Sequence of chain 1.A:
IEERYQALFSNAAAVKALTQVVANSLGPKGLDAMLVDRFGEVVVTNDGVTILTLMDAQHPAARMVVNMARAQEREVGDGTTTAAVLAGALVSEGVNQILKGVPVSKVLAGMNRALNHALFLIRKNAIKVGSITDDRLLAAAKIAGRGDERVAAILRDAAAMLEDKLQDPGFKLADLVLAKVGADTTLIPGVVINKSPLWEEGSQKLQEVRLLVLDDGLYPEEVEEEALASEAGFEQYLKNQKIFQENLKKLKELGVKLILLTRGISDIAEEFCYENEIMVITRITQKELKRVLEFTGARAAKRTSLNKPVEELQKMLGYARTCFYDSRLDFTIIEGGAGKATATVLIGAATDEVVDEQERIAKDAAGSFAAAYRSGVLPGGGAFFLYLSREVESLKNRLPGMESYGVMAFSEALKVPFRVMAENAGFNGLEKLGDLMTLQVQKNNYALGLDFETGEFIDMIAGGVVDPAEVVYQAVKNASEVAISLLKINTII

Binding-site contacts:
Ligand atom O3G contacts residue ASP56 of chain 1.A at 3.4 Å.
Ligand atom PG contacts residue ARG155 of chain 1.A at 3.5 Å.
Ligand atom O1G contacts residue ASP56 of chain 1.A at 3.5 Å (salt-bridge).
Ligand atom O2B contacts residue THR91 of chain 1.A at 2.6 Å (h-bond).
Ligand atom PG contacts residue THR89 of chain 1.A at 3.2 Å.
Ligand atom O2A contacts residue SER34 of chain 1.A at 3.0 Å (h-bond).
Ligand atom O2A contacts residue GLY36 of chain 1.A at 3.3 Å (h-bond).
Ligand atom C8 contacts residue ILE152 of chain 1.A at 3.4 Å (hydrophobic).
Ligand atom O4' contacts residue GLY36 of chain 1.A at 3.6 Å.
Ligand atom O2G contacts residue ASP87 of chain 1.A at 2.6 Å (salt-bridge).
Ligand atom O1G contacts residue THR89 of chain 1.A at 2.2 Å (h-bond).
Ligand atom O1B contacts residue MG1 of chain 1.F at 2.0 Å.
Ligand atom N3B contacts residue THR89 of chain 1.A at 3.3 Å (h-bond).
Ligand atom O3' contacts residue MET430 of chain 1.A at 3.0 Å.
Ligand atom N7 contacts residue ILE152 of chain 1.A at 3.6 Å.
Ligand atom O3G contacts residue GLY57 of chain 1.A at 3.2 Å (h-bond).
Ligand atom O2G contacts residue ARG155 of chain 1.A at 3.1 Å (salt-bridge).
Ligand atom N3 contacts residue PHE461 of chain 1.A at 3.5 Å.
Ligand atom O2A contacts residue ASN55 of chain 1.A at 3.5 Å (h-bond).
Ligand atom O1A contacts residue MG1 of chain 1.F at 2.5 Å.
Ligand atom C4' contacts residue MET430 of chain 1.A at 3.6 Å (hydrophobic).
Ligand atom O2' contacts residue GLY390 of chain 1.A at 2.9 Å (h-bond).
Ligand atom N3 contacts residue GLY390 of chain 1.A at 3.3 Å.
Ligand atom O2G contacts residue ASP373 of chain 1.A at 3.3 Å (salt-bridge).
Ligand atom O5' contacts residue GLY36 of chain 1.A at 3.2 Å (h-bond).
Ligand atom PB contacts residue MG1 of chain 1.F at 3.4 Å.
Ligand atom O2G contacts residue MG1 of chain 1.F at 2.0 Å.
Ligand atom C2 contacts residue PHE461 of chain 1.A at 3.3 Å (hydrophobic).
Ligand atom O2A contacts residue ARG155 of chain 1.A at 3.5 Å (salt-bridge).
Ligand atom N3B contacts residue THR90 of chain 1.A at 3.0 Å (h-bond).
Ligand atom O2B contacts residue GLY88 of chain 1.A at 3.1 Å.
Ligand atom O3A contacts residue LEU35 of chain 1.A at 3.6 Å.
Ligand atom O3G contacts residue THR90 of chain 1.A at 3.3 Å (h-bond).
Ligand atom O3G contacts residue ARG155 of chain 1.A at 2.7 Å (salt-bridge).
Ligand atom O1A contacts residue ARG155 of chain 1.A at 3.3 Å (salt-bridge).
Ligand atom O1B contacts residue ASP87 of chain 1.A at 2.8 Å (salt-bridge).
Ligand atom O2' contacts residue GLY389 of chain 1.A at 3.5 Å.
Ligand atom C2' contacts residue ASP476 of chain 1.A at 3.4 Å.
Ligand atom PG contacts residue MG1 of chain 1.F at 3.5 Å.
Ligand atom O2' contacts residue ASP476 of chain 1.A at 3.0 Å (salt-bridge).

This protein binds this small molecule.
Small molecule (SMILES): Nc1ncnc2c1ncn2[C@@H]1O[C@H](CO[P](=O)(O)O[P](=O)(O)NP(=O)(O)O)[C@@H](O)[C@H]1O